This protein binds this small molecule.
Small molecule (SMILES): CN[C@@H]1CCc2c(ccc(O)c2O)[C@H]1O

Binding-site contacts:
Ligand atom OAM contacts residue VAL145 of chain 1.D at 3.0 Å (h-bond).
Ligand atom NAN contacts residue ASP144 of chain 1.D at 4.3 Å.
Ligand atom OAK contacts residue SER235 of chain 1.D at 4.4 Å.
Ligand atom CAG contacts residue PHE224 of chain 1.D at 4.2 Å (hydrophobic).
Ligand atom CAA contacts residue VAL145 of chain 1.D at 3.3 Å (hydrophobic).
Ligand atom CAG contacts residue TYR339 of chain 1.D at 3.5 Å (hydrophobic).
Ligand atom CAO contacts residue TYR339 of chain 1.D at 4.2 Å (hydrophobic).
Ligand atom CAJ contacts residue VAL145 of chain 1.D at 4.3 Å (hydrophobic).
Ligand atom OAL contacts residue SER234 of chain 1.D at 4.0 Å.
Ligand atom OAL contacts residue SER238 of chain 1.D at 4.4 Å.
Ligand atom CAH contacts residue TYR339 of chain 1.D at 3.0 Å (hydrophobic).
Ligand atom CAF contacts residue PHE320 of chain 1.D at 4.5 Å (hydrophobic).
Ligand atom CAJ contacts residue ASP144 of chain 1.D at 4.5 Å.
Ligand atom OAK contacts residue PHE320 of chain 1.D at 4.3 Å.
Ligand atom CAG contacts residue PHE320 of chain 1.D at 3.3 Å (hydrophobic).
Ligand atom OAL contacts residue SER235 of chain 1.D at 3.5 Å.
Ligand atom OAM contacts residue ASP144 of chain 1.D at 3.1 Å.
Ligand atom OAM contacts residue THR141 of chain 1.D at 4.3 Å.
Ligand atom CAA contacts residue VAL148 of chain 1.D at 4.0 Å (hydrophobic).
Ligand atom CAF contacts residue VAL145 of chain 1.D at 4.1 Å (hydrophobic).
Ligand atom CAD contacts residue PHE320 of chain 1.D at 4.2 Å (hydrophobic).
Ligand atom CAB contacts residue VAL148 of chain 1.D at 4.5 Å (hydrophobic).
Ligand atom CAB contacts residue VAL145 of chain 1.D at 3.9 Å (hydrophobic).
Ligand atom CAI contacts residue TYR339 of chain 1.D at 4.4 Å (hydrophobic).
Ligand atom CAE contacts residue PHE320 of chain 1.D at 3.9 Å (hydrophobic).
Ligand atom CAH contacts residue PHE320 of chain 1.D at 3.5 Å (hydrophobic).

Sequence of chain 1.D:
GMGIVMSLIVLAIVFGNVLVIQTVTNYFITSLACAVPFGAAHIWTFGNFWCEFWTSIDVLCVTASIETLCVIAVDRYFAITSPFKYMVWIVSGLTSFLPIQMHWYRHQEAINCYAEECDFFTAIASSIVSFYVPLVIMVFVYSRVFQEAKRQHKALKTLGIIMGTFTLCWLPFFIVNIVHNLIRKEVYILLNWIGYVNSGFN